Sequence of chain 1.A:
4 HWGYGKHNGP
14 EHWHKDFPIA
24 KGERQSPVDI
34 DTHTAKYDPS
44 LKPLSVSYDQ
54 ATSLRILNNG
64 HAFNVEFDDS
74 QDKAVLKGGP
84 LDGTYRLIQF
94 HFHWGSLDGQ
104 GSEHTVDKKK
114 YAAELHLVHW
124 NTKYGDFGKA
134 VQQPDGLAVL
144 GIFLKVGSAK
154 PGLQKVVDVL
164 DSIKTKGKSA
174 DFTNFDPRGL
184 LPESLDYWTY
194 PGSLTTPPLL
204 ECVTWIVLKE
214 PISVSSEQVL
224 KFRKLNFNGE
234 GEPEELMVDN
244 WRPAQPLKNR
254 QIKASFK

Binding-site contacts:
Ligand atom O1 contacts residue VAL121 of chain 1.A at 3.9 Å.
Ligand atom C3 contacts residue LEU197 of chain 1.A at 3.9 Å (hydrophobic).
Ligand atom S contacts residue THR198 of chain 1.A at 3.9 Å.
Ligand atom O contacts residue TRP208 of chain 1.A at 3.7 Å.
Ligand atom C4 contacts residue LEU197 of chain 1.A at 3.8 Å (hydrophobic).
Ligand atom N contacts residue THR198 of chain 1.A at 2.9 Å (h-bond).
Ligand atom N contacts residue ZN1 of chain 1.B at 1.9 Å.
Ligand atom C2 contacts residue GOL1 of chain 1.F at 3.9 Å.
Ligand atom N contacts residue HIS94 of chain 1.A at 3.3 Å (h-bond).
Ligand atom C5 contacts residue VAL121 of chain 1.A at 3.8 Å (hydrophobic).
Ligand atom C contacts residue PHE130 of chain 1.A at 4.3 Å (hydrophobic).
Ligand atom C5 contacts residue LEU197 of chain 1.A at 3.8 Å (hydrophobic).
Ligand atom O contacts residue ZN1 of chain 1.B at 4.1 Å.
Ligand atom C3 contacts residue GOL1 of chain 1.F at 4.3 Å.
Ligand atom C6 contacts residue GLN92 of chain 1.A at 3.9 Å.
Ligand atom C6 contacts residue LEU197 of chain 1.A at 3.8 Å (hydrophobic).
Ligand atom C4 contacts residue ZN1 of chain 1.B at 4.2 Å.
Ligand atom O1 contacts residue HIS119 of chain 1.A at 3.4 Å (h-bond).
Ligand atom C4 contacts residue HIS94 of chain 1.A at 4.0 Å.
Ligand atom C2 contacts residue THR199 of chain 1.A at 3.3 Å.
Ligand atom O contacts residue LEU197 of chain 1.A at 3.3 Å.
Ligand atom O contacts residue THR198 of chain 1.A at 2.9 Å (h-bond).
Ligand atom C3 contacts residue THR199 of chain 1.A at 3.4 Å.
Ligand atom O contacts residue SER196 of chain 1.A at 4.1 Å.
Ligand atom C2 contacts residue LEU197 of chain 1.A at 4.0 Å (hydrophobic).
Ligand atom O1 contacts residue TRP208 of chain 1.A at 4.1 Å.
Ligand atom N contacts residue HIS119 of chain 1.A at 3.4 Å (h-bond).
Ligand atom O1 contacts residue HIS94 of chain 1.A at 3.3 Å.
Ligand atom S contacts residue HIS119 of chain 1.A at 4.0 Å.
Ligand atom S contacts residue HIS94 of chain 1.A at 3.9 Å.
Ligand atom O1 contacts residue ZN1 of chain 1.B at 3.0 Å.
Ligand atom N contacts residue GLU106 of chain 1.A at 4.2 Å.
Ligand atom C1 contacts residue GOL1 of chain 1.F at 3.9 Å.
Ligand atom C contacts residue GOL1 of chain 1.F at 4.0 Å.
Ligand atom C5 contacts residue HIS94 of chain 1.A at 3.9 Å.
Ligand atom C1 contacts residue LEU197 of chain 1.A at 4.0 Å (hydrophobic).
Ligand atom C6 contacts residue GOL1 of chain 1.F at 4.2 Å.
Ligand atom N contacts residue HIS96 of chain 1.A at 3.3 Å (h-bond).
Ligand atom S contacts residue ZN1 of chain 1.B at 3.0 Å.
Ligand atom O1 contacts residue VAL142 of chain 1.A at 3.9 Å.

The protein below binds the small molecule below.
Small molecule (SMILES): Cc1ccc(S(N)(=O)=O)cc1